Binding-site contacts:
Ligand atom C7 contacts residue ASN205 of chain 1.A at 3.4 Å.
Ligand atom O7 contacts residue ASN205 of chain 1.A at 3.3 Å (h-bond).
Ligand atom C5 contacts residue ASN205 of chain 1.A at 3.6 Å.
Ligand atom C6 contacts residue ASN205 of chain 1.A at 4.3 Å.
Ligand atom C6 contacts residue GLN217 of chain 1.A at 3.2 Å.
Ligand atom C6 contacts residue LEU210 of chain 1.A at 4.4 Å (hydrophobic).
Ligand atom C2 contacts residue ASN205 of chain 1.A at 2.4 Å.
Ligand atom C4 contacts residue ASN205 of chain 1.A at 4.2 Å.
Ligand atom O6 contacts residue GLN217 of chain 1.A at 3.1 Å (h-bond).
Ligand atom O7 contacts residue VAL215 of chain 1.A at 3.0 Å (h-bond).
Ligand atom C1 contacts residue SER208 of chain 1.A at 4.0 Å.
Ligand atom N2 contacts residue ASN205 of chain 1.A at 3.0 Å (h-bond).
Ligand atom O7 contacts residue MET213 of chain 1.A at 4.3 Å.
Ligand atom O5 contacts residue SER208 of chain 1.A at 3.2 Å.
Ligand atom O6 contacts residue ASN205 of chain 1.A at 4.5 Å.
Ligand atom C6 contacts residue SER208 of chain 1.A at 4.3 Å.
Ligand atom C6 contacts residue LEU212 of chain 1.A at 4.3 Å (hydrophobic).
Ligand atom O5 contacts residue GLN217 of chain 1.A at 3.8 Å.
Ligand atom C5 contacts residue GLN217 of chain 1.A at 4.0 Å.
Ligand atom C7 contacts residue VAL215 of chain 1.A at 4.0 Å (hydrophobic).
Ligand atom O6 contacts residue LEU212 of chain 1.A at 4.1 Å.
Ligand atom C7 contacts residue ALA214 of chain 1.A at 4.4 Å (hydrophobic).
Ligand atom C1 contacts residue ASN205 of chain 1.A at 1.4 Å.
Ligand atom O5 contacts residue ASN205 of chain 1.A at 2.3 Å (h-bond).
Ligand atom O3 contacts residue GLN217 of chain 1.A at 2.9 Å (h-bond).
Ligand atom C1 contacts residue SER207 of chain 1.A at 4.4 Å.
Ligand atom C3 contacts residue ASN205 of chain 1.A at 3.8 Å.
Ligand atom C8 contacts residue VAL215 of chain 1.A at 3.8 Å (hydrophobic).
Ligand atom O7 contacts residue ALA214 of chain 1.A at 3.7 Å.
Ligand atom C5 contacts residue SER208 of chain 1.A at 4.0 Å.
Ligand atom C3 contacts residue GLN217 of chain 1.A at 4.2 Å.

This protein binds this small molecule.
Small molecule (SMILES): CC(=O)N[C@H]1[C@H](O[C@H]2[C@H](O)[C@@H](NC(C)=O)CO[C@@H]2CO)O[C@H](CO)[C@@H](O)[C@@H]1O

Sequence of chain 1.A:
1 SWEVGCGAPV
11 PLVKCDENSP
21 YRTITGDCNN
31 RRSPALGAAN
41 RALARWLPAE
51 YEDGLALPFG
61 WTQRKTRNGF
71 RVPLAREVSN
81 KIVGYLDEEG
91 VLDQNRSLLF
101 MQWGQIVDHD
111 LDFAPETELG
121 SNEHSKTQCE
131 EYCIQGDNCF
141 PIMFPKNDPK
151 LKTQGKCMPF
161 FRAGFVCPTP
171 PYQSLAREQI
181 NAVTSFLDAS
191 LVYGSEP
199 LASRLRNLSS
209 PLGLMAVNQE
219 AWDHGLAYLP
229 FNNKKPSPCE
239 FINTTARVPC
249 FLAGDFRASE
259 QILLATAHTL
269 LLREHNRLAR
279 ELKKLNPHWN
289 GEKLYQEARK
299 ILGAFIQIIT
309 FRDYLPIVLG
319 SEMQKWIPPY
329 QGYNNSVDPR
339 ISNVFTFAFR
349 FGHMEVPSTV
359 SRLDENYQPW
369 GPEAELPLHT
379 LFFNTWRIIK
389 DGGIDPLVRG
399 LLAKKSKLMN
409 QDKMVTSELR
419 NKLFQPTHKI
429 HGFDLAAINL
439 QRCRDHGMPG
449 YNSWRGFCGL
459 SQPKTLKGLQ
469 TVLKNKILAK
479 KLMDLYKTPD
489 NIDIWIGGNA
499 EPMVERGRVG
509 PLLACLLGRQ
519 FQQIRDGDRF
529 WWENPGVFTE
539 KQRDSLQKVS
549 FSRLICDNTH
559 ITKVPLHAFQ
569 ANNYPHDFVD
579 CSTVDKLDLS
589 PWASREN